Binding-site contacts:
Ligand atom C7 contacts residue ASN246 of chain 3.D at 3.4 Å.
Ligand atom C3 contacts residue ASN246 of chain 3.D at 3.8 Å.
Ligand atom O6 contacts residue THR248 of chain 3.D at 4.1 Å.
Ligand atom C1 contacts residue ASN246 of chain 3.D at 1.4 Å.
Ligand atom N2 contacts residue ASN246 of chain 3.D at 2.8 Å (h-bond).
Ligand atom O5 contacts residue THR248 of chain 3.D at 3.7 Å.
Ligand atom O7 contacts residue ASN246 of chain 3.D at 4.3 Å.
Ligand atom C5 contacts residue ASN246 of chain 3.D at 3.7 Å.
Ligand atom O5 contacts residue ASN246 of chain 3.D at 2.4 Å (h-bond).
Ligand atom C5 contacts residue THR248 of chain 3.D at 4.2 Å.
Ligand atom O5 contacts residue ASN249 of chain 3.D at 4.1 Å.
Ligand atom C4 contacts residue ASN246 of chain 3.D at 4.2 Å.
Ligand atom C2 contacts residue ASN246 of chain 3.D at 2.4 Å.
Ligand atom C6 contacts residue THR248 of chain 3.D at 3.2 Å.
Ligand atom C8 contacts residue ASN246 of chain 3.D at 3.5 Å.

Sequence of chain 3.D:
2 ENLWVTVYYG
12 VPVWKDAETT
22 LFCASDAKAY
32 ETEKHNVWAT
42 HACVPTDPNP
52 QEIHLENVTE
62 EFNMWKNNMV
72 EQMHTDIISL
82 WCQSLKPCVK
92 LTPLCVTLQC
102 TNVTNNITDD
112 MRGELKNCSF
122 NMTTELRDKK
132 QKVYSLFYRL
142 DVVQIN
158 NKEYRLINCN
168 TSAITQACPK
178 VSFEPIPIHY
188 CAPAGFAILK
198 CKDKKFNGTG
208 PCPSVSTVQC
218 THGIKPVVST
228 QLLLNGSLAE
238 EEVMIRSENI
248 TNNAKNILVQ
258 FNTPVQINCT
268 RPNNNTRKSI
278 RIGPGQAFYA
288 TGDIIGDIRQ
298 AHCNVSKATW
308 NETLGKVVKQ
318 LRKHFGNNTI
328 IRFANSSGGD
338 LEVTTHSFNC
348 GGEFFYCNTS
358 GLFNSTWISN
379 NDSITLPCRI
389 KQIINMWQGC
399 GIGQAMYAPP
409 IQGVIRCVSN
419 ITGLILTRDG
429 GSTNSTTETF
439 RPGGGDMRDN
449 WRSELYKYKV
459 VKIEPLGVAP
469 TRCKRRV

This small molecule binds to this protein.
Small molecule (SMILES): CC(=O)N[C@@H]1[C@@H](O)[C@H](O)[C@@H](CO)O[C@H]1O